This protein binds this small molecule.
Small molecule (SMILES): CNCCCc1cncc(CCc2cc(C)cc(N)n2)c1

Binding-site contacts:
Ligand atom C18 contacts residue GLN182 of chain 1.A at 3.8 Å.
Ligand atom C02 contacts residue PRO269 of chain 1.A at 4.0 Å (hydrophobic).
Ligand atom C05 contacts residue VAL271 of chain 1.A at 3.8 Å (hydrophobic).
Ligand atom N11 contacts residue TYR292 of chain 1.A at 3.7 Å.
Ligand atom C03 contacts residue TRP291 of chain 1.A at 4.0 Å (hydrophobic).
Ligand atom N11 contacts residue GLN182 of chain 1.A at 3.4 Å.
Ligand atom C08 contacts residue HEM1 of chain 1.C at 3.8 Å.
Ligand atom N01 contacts residue PRO269 of chain 1.A at 3.9 Å.
Ligand atom C16 contacts residue GLN182 of chain 1.A at 3.7 Å.
Ligand atom C06 contacts residue PRO269 of chain 1.A at 3.9 Å (hydrophobic).
Ligand atom N01 contacts residue GLU296 of chain 1.A at 2.6 Å (salt-bridge).
Ligand atom C21 contacts residue HEM1 of chain 1.C at 4.0 Å.
Ligand atom N01 contacts residue HEM1 of chain 1.C at 4.0 Å.
Ligand atom C02 contacts residue TRP291 of chain 1.A at 3.7 Å (hydrophobic).
Ligand atom C12 contacts residue TYR266 of chain 1.A at 3.8 Å (hydrophobic).
Ligand atom C07 contacts residue PHE288 of chain 1.A at 3.9 Å (hydrophobic).
Ligand atom C08 contacts residue GLU296 of chain 1.A at 3.2 Å.
Ligand atom C07 contacts residue GLY290 of chain 1.A at 3.7 Å.
Ligand atom C17 contacts residue GLN182 of chain 1.A at 4.0 Å.
Ligand atom C15 contacts residue GLN182 of chain 1.A at 3.7 Å.
Ligand atom C06 contacts residue GLU296 of chain 1.A at 3.3 Å.
Ligand atom C18 contacts residue HEM1 of chain 1.C at 3.9 Å.
Ligand atom C14 contacts residue GLN182 of chain 1.A at 3.8 Å.
Ligand atom C02 contacts residue GLU296 of chain 1.A at 3.3 Å.
Ligand atom C12 contacts residue TYR292 of chain 1.A at 3.6 Å (hydrophobic).
Ligand atom C04 contacts residue HEM1 of chain 1.C at 3.8 Å.
Ligand atom C09 contacts residue VAL271 of chain 1.A at 4.0 Å (hydrophobic).
Ligand atom C13 contacts residue GLN182 of chain 1.A at 3.8 Å.
Ligand atom N11 contacts residue TYR266 of chain 1.A at 2.9 Å (h-bond).
Ligand atom C16 contacts residue ARG185 of chain 1.A at 3.8 Å.
Ligand atom C07 contacts residue HEM1 of chain 1.C at 3.5 Å.
Ligand atom C21 contacts residue TRP382 of chain 1.A at 4.0 Å (hydrophobic).
Ligand atom C09 contacts residue PRO269 of chain 1.A at 3.8 Å (hydrophobic).
Ligand atom C05 contacts residue PRO269 of chain 1.A at 4.0 Å (hydrophobic).
Ligand atom C03 contacts residue HEM1 of chain 1.C at 3.1 Å.
Ligand atom C02 contacts residue HEM1 of chain 1.C at 3.5 Å.
Ligand atom C12 contacts residue GLN182 of chain 1.A at 3.4 Å.
Ligand atom C03 contacts residue PRO269 of chain 1.A at 4.0 Å (hydrophobic).
Ligand atom C07 contacts residue PRO269 of chain 1.A at 3.9 Å (hydrophobic).
Ligand atom C16 contacts residue TYR266 of chain 1.A at 3.6 Å (hydrophobic).

Sequence of chain 1.A:
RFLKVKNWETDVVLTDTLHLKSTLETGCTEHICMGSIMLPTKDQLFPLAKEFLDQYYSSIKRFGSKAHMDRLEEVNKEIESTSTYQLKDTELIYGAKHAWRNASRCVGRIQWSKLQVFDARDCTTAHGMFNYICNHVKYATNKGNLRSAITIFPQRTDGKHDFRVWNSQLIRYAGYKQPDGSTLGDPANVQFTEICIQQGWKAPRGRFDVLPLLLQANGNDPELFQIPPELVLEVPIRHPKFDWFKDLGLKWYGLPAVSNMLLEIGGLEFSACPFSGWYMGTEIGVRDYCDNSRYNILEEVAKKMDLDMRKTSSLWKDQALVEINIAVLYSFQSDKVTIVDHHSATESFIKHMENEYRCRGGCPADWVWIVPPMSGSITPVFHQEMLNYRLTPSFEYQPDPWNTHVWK